Binding-site contacts:
Ligand atom C4 contacts residue ASN125 of chain 1.I at 4.1 Å.
Ligand atom N2 contacts residue ASN125 of chain 1.I at 3.0 Å (h-bond).
Ligand atom C3 contacts residue ASN125 of chain 1.I at 3.7 Å.
Ligand atom O7 contacts residue ASN125 of chain 1.I at 4.2 Å.
Ligand atom O6 contacts residue ASN125 of chain 1.I at 4.3 Å.
Ligand atom O6 contacts residue HIS123 of chain 1.I at 4.2 Å.
Ligand atom C1 contacts residue ASN125 of chain 1.I at 1.4 Å.
Ligand atom O6 contacts residue HIS124 of chain 1.I at 4.3 Å.
Ligand atom C2 contacts residue ASN125 of chain 1.I at 2.5 Å.
Ligand atom O5 contacts residue ASN125 of chain 1.I at 2.2 Å (h-bond).
Ligand atom O5 contacts residue HIS123 of chain 1.I at 4.4 Å.
Ligand atom C5 contacts residue ASN125 of chain 1.I at 3.5 Å.
Ligand atom C7 contacts residue ASN125 of chain 1.I at 3.9 Å.
Ligand atom C6 contacts residue ASN125 of chain 1.I at 4.5 Å.

The small molecule below binds the protein below.
Small molecule (SMILES): CC(=O)N[C@H]1[C@H](O[C@H]2[C@H](O)[C@@H](NC(C)=O)CO[C@@H]2CO)O[C@H](CO)[C@@H](O)[C@@H]1O

Sequence of chain 1.I:
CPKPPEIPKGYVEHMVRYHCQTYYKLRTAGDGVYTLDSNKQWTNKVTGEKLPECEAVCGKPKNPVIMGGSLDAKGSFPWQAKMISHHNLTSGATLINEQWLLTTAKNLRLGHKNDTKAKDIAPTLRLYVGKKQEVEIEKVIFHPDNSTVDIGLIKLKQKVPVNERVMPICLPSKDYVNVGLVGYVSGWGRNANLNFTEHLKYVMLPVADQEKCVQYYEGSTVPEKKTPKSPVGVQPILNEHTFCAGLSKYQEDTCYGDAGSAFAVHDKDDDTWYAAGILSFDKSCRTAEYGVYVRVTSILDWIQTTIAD